Binding-site contacts:
Ligand atom C1 contacts residue ASN23 of chain 1.I at 1.4 Å.
Ligand atom C8 contacts residue ASN23 of chain 1.I at 4.4 Å.
Ligand atom C8 contacts residue LYS22 of chain 1.I at 4.3 Å.
Ligand atom C5 contacts residue ASN23 of chain 1.I at 3.7 Å.
Ligand atom C3 contacts residue ASN23 of chain 1.I at 3.8 Å.
Ligand atom O5 contacts residue ASN23 of chain 1.I at 2.4 Å (h-bond).
Ligand atom O7 contacts residue ASN23 of chain 1.I at 3.4 Å (h-bond).
Ligand atom C4 contacts residue ASN23 of chain 1.I at 4.2 Å.
Ligand atom C2 contacts residue ASN23 of chain 1.I at 2.5 Å.
Ligand atom C7 contacts residue ASN23 of chain 1.I at 3.3 Å.
Ligand atom N2 contacts residue ASN23 of chain 1.I at 2.9 Å (h-bond).

Sequence of chain 1.I:
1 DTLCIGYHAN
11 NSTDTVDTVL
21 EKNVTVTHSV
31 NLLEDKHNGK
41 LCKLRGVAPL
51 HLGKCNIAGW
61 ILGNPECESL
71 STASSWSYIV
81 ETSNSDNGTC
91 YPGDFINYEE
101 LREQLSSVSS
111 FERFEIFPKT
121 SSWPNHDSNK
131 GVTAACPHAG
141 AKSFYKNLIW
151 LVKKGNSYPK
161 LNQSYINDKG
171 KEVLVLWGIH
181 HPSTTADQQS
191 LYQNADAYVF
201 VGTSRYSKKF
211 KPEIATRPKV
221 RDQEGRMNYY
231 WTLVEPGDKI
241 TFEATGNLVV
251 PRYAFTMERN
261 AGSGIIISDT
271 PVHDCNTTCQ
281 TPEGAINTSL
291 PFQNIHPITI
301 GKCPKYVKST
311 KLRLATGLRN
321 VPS

The small molecule below binds the protein below.
Small molecule (SMILES): CC(=O)N[C@@H]1[C@@H](O)[C@H](O)[C@@H](CO)O[C@H]1O